Binding-site contacts:
Ligand atom C2 contacts residue ASN64 of chain 1.E at 4.5 Å.
Ligand atom O7 contacts residue ILE354 of chain 1.E at 4.2 Å.
Ligand atom C7 contacts residue ILE385 of chain 1.E at 4.4 Å (hydrophobic).
Ligand atom O5 contacts residue ASN64 of chain 1.E at 3.0 Å (h-bond).
Ligand atom C5 contacts residue ASN64 of chain 1.E at 4.2 Å.
Ligand atom O1 contacts residue ASN64 of chain 1.E at 2.4 Å (h-bond).
Ligand atom C8 contacts residue ILE354 of chain 1.E at 4.1 Å (hydrophobic).
Ligand atom C7 contacts residue ILE354 of chain 1.E at 4.3 Å (hydrophobic).
Ligand atom O6 contacts residue ASN64 of chain 1.E at 4.0 Å.
Ligand atom N2 contacts residue ILE354 of chain 1.E at 4.3 Å.
Ligand atom C8 contacts residue ILE385 of chain 1.E at 3.2 Å (hydrophobic).
Ligand atom C1 contacts residue ASN64 of chain 1.E at 3.0 Å.

Sequence of chain 1.E:
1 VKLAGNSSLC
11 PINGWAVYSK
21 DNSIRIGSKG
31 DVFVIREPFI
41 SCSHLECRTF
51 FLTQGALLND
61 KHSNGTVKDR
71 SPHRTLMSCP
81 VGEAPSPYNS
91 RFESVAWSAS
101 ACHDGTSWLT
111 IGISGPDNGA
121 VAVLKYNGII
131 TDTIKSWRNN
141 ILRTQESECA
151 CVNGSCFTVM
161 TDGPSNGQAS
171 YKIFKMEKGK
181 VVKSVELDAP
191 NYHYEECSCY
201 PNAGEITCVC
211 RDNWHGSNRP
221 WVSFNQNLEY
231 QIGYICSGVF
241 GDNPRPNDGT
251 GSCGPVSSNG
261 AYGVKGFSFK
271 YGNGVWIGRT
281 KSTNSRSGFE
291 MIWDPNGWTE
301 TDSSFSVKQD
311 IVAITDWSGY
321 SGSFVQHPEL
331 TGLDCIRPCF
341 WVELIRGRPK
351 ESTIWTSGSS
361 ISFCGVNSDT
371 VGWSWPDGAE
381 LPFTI

The small molecule below binds the protein below.
Small molecule (SMILES): CC(=O)N[C@@H]1[C@@H](O)[C@H](O)[C@@H](CO)O[C@H]1O